Sequence of chain 1.H:
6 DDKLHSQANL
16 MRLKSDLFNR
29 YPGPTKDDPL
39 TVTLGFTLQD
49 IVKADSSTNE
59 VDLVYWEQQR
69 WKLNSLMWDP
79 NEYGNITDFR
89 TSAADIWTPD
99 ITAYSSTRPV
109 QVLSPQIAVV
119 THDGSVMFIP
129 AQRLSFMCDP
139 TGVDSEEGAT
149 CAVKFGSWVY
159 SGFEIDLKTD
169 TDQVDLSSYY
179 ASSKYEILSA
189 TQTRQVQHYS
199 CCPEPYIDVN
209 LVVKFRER

Binding-site contacts:
Ligand atom C2 contacts residue VAL117 of chain 1.H at 3.9 Å (hydrophobic).
Ligand atom C16 contacts residue TRP156 of chain 1.I at 3.3 Å (hydrophobic).
Ligand atom C9 contacts residue TYR102 of chain 1.I at 4.0 Å (hydrophobic).
Ligand atom C6 contacts residue CYS199 of chain 1.I at 3.9 Å (hydrophobic).
Ligand atom N3 contacts residue ILE127 of chain 1.H at 3.8 Å.
Ligand atom C2 contacts residue TYR204 of chain 1.I at 4.3 Å (hydrophobic).
Ligand atom C16 contacts residue TYR102 of chain 1.I at 3.9 Å (hydrophobic).
Ligand atom C14 contacts residue TYR204 of chain 1.I at 3.9 Å (hydrophobic).
Ligand atom C7 contacts residue TRP156 of chain 1.I at 3.4 Å (hydrophobic).
Ligand atom C16 contacts residue SER155 of chain 1.I at 4.2 Å.
Ligand atom C6 contacts residue ILE127 of chain 1.H at 4.3 Å (hydrophobic).
Ligand atom C10 contacts residue TRP64 of chain 1.H at 3.9 Å (hydrophobic).
Ligand atom C9 contacts residue TRP156 of chain 1.I at 3.4 Å (hydrophobic).
Ligand atom C2 contacts residue ILE127 of chain 1.H at 4.2 Å (hydrophobic).
Ligand atom C6 contacts residue CYS200 of chain 1.I at 4.0 Å (hydrophobic).
Ligand atom N3 contacts residue TRP156 of chain 1.I at 3.9 Å.
Ligand atom C14 contacts residue TYR197 of chain 1.I at 3.5 Å (hydrophobic).
Ligand atom C5 contacts residue ILE127 of chain 1.H at 4.0 Å (hydrophobic).
Ligand atom C4 contacts residue VAL157 of chain 1.I at 4.3 Å (hydrophobic).
Ligand atom C16 contacts residue TYR204 of chain 1.I at 3.4 Å (hydrophobic).
Ligand atom C13 contacts residue TYR197 of chain 1.I at 3.9 Å (hydrophobic).
Ligand atom C2 contacts residue TRP156 of chain 1.I at 4.3 Å (hydrophobic).
Ligand atom C1 contacts residue TRP156 of chain 1.I at 4.1 Å (hydrophobic).
Ligand atom C12 contacts residue CYS199 of chain 1.I at 4.0 Å (hydrophobic).
Ligand atom N8 contacts residue TRP156 of chain 1.I at 2.8 Å (h-bond).
Ligand atom C10 contacts residue TRP156 of chain 1.I at 4.2 Å (hydrophobic).
Ligand atom C4 contacts residue ILE127 of chain 1.H at 3.7 Å (hydrophobic).
Ligand atom C1 contacts residue CYS199 of chain 1.I at 4.3 Å (hydrophobic).
Ligand atom C6 contacts residue TRP156 of chain 1.I at 3.6 Å (hydrophobic).
Ligand atom C13 contacts residue CYS199 of chain 1.I at 3.6 Å (hydrophobic).
Ligand atom C6 contacts residue TYR204 of chain 1.I at 3.4 Å (hydrophobic).
Ligand atom C5 contacts residue TRP156 of chain 1.I at 3.1 Å (hydrophobic).
Ligand atom C4 contacts residue TRP156 of chain 1.I at 3.3 Å (hydrophobic).
Ligand atom C1 contacts residue CYS200 of chain 1.I at 3.9 Å (hydrophobic).
Ligand atom C15 contacts residue TYR102 of chain 1.I at 3.9 Å (hydrophobic).
Ligand atom N3 contacts residue VAL157 of chain 1.I at 3.8 Å.
Ligand atom C2 contacts residue VAL157 of chain 1.I at 4.2 Å (hydrophobic).
Ligand atom C1 contacts residue TYR204 of chain 1.I at 3.2 Å (hydrophobic).
Ligand atom C11 contacts residue TRP64 of chain 1.H at 3.5 Å (hydrophobic).
Ligand atom C15 contacts residue TYR197 of chain 1.I at 3.4 Å (hydrophobic).

Sequence of chain 1.I:
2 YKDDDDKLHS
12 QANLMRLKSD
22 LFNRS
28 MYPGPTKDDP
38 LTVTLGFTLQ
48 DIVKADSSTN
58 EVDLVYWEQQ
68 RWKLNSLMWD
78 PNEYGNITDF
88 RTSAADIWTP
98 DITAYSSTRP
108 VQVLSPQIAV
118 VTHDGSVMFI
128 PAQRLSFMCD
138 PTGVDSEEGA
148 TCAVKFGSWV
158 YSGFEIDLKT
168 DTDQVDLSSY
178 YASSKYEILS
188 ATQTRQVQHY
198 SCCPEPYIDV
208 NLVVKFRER

This protein binds this small molecule.
Small molecule (SMILES): c1cncc([C@H]2C3C[C@@H]4C[C@H](C3)CN2C4)c1